Binding-site contacts:
Ligand atom C6 contacts residue TYR98 of chain 1.A at 3.7 Å (hydrophobic).
Ligand atom N contacts residue HIS138 of chain 6.A at 3.9 Å.
Ligand atom C9 contacts residue VAL135 of chain 6.A at 3.8 Å (hydrophobic).
Ligand atom N contacts residue MET74 of chain 1.A at 4.0 Å.
Ligand atom C10 contacts residue LEU102 of chain 1.A at 3.5 Å (hydrophobic).
Ligand atom C5 contacts residue MET74 of chain 1.A at 3.6 Å (hydrophobic).
Ligand atom C5 contacts residue SO41 of chain 1.E at 3.9 Å.
Ligand atom C2 contacts residue ALA37 of chain 1.A at 3.4 Å (hydrophobic).
Ligand atom C4 contacts residue MET74 of chain 1.A at 3.7 Å (hydrophobic).
Ligand atom C contacts residue HIS138 of chain 6.A at 4.1 Å.
Ligand atom N contacts residue GLU134 of chain 6.A at 3.8 Å.
Ligand atom C7 contacts residue HIS138 of chain 6.A at 3.7 Å.
Ligand atom C7 contacts residue MET74 of chain 1.A at 3.7 Å (hydrophobic).
Ligand atom N2 contacts residue LEU73 of chain 1.A at 3.6 Å.
Ligand atom C2 contacts residue SER39 of chain 1.A at 4.0 Å.
Ligand atom C1 contacts residue MET74 of chain 1.A at 3.8 Å (hydrophobic).
Ligand atom C6 contacts residue MET74 of chain 1.A at 3.7 Å (hydrophobic).
Ligand atom C12 contacts residue GLU134 of chain 6.A at 4.1 Å.
Ligand atom C10 contacts residue LEU131 of chain 6.A at 4.1 Å (hydrophobic).
Ligand atom C11 contacts residue TYR98 of chain 1.A at 4.1 Å (hydrophobic).
Ligand atom C10 contacts residue GLU134 of chain 6.A at 4.0 Å.
Ligand atom C9 contacts residue LEU102 of chain 1.A at 3.7 Å (hydrophobic).
Ligand atom C8 contacts residue MET74 of chain 1.A at 3.9 Å (hydrophobic).
Ligand atom C12 contacts residue MET74 of chain 1.A at 3.9 Å (hydrophobic).
Ligand atom N1 contacts residue ASP72 of chain 1.A at 4.0 Å.
Ligand atom C4 contacts residue SO41 of chain 1.E at 3.5 Å.
Ligand atom C7 contacts residue ASP72 of chain 1.A at 3.9 Å.
Ligand atom C3 contacts residue ALA37 of chain 1.A at 3.5 Å (hydrophobic).
Ligand atom C4 contacts residue ARG88 of chain 1.A at 3.9 Å.
Ligand atom C3 contacts residue SO41 of chain 1.E at 4.1 Å.
Ligand atom C contacts residue SO41 of chain 1.G at 3.7 Å.
Ligand atom C2 contacts residue MET74 of chain 1.A at 3.9 Å (hydrophobic).
Ligand atom C11 contacts residue GLU134 of chain 6.A at 3.5 Å.
Ligand atom C5 contacts residue TYR98 of chain 1.A at 3.8 Å (hydrophobic).
Ligand atom C contacts residue GLU134 of chain 6.A at 3.4 Å.
Ligand atom C11 contacts residue LEU102 of chain 1.A at 4.1 Å (hydrophobic).
Ligand atom N1 contacts residue LEU73 of chain 1.A at 3.6 Å.
Ligand atom C3 contacts residue MET74 of chain 1.A at 3.8 Å (hydrophobic).
Ligand atom C8 contacts residue LEU73 of chain 1.A at 4.1 Å (hydrophobic).
Ligand atom N1 contacts residue MET74 of chain 1.A at 2.9 Å (h-bond).

A small-molecule ligand and the protein it binds are described below.
Small molecule (SMILES): c1ccc(Cn2cnc3ncccc32)cc1

Sequence of chain 1.A:
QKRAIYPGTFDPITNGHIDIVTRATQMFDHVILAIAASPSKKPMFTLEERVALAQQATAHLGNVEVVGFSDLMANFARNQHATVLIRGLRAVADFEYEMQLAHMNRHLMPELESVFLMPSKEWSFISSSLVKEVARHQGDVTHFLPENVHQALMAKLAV

Sequence of chain 6.A:
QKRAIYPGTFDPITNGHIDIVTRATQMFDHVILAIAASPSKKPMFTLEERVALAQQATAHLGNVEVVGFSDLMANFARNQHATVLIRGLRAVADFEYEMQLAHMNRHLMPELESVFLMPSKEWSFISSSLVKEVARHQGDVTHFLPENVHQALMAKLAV